Sequence of chain 1.C:
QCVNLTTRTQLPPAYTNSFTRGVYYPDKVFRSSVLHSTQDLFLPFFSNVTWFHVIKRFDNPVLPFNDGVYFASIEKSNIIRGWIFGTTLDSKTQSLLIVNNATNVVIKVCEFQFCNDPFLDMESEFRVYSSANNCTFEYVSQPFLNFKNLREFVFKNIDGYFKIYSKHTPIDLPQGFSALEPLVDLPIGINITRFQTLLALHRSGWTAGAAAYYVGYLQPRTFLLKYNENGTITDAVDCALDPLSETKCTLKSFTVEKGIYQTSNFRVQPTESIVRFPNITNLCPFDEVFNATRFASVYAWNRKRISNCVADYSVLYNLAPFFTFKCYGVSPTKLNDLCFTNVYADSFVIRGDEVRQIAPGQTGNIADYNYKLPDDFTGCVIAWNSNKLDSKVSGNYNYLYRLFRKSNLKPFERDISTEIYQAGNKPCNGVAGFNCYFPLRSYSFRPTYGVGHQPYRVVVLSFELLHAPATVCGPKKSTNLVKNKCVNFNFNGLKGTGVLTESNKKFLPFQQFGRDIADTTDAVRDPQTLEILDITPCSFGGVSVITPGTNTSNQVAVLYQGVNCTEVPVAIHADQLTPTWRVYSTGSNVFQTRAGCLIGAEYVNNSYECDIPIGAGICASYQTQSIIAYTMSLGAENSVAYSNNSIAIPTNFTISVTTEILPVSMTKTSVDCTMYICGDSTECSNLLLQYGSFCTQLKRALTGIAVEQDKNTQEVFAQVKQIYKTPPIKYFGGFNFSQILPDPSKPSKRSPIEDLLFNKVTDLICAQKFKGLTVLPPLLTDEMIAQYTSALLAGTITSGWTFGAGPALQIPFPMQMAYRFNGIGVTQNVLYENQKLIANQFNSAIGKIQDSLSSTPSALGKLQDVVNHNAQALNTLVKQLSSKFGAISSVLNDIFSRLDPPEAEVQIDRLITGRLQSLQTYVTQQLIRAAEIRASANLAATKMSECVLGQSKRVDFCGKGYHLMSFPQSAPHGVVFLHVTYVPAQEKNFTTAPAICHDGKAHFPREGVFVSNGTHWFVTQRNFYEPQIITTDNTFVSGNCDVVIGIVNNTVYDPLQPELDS

The small molecule below binds the protein below.
Small molecule (SMILES): CC(=O)N[C@H]1[C@H](O[C@H]2[C@H](O)[C@@H](NC(C)=O)CO[C@@H]2CO)O[C@H](CO)[C@@H](O)[C@@H]1O

Binding-site contacts:
Ligand atom N2 contacts residue ASN1095 of chain 1.C at 2.9 Å (h-bond).
Ligand atom O7 contacts residue HIS1098 of chain 1.C at 3.5 Å.
Ligand atom C8 contacts residue THR1097 of chain 1.C at 4.2 Å.
Ligand atom O5 contacts residue PHE1100 of chain 1.C at 4.2 Å.
Ligand atom N2 contacts residue THR1097 of chain 1.C at 3.4 Å (h-bond).
Ligand atom C6 contacts residue PHE1100 of chain 1.C at 3.9 Å (hydrophobic).
Ligand atom C2 contacts residue THR1097 of chain 1.C at 3.7 Å.
Ligand atom C6 contacts residue HIS1098 of chain 1.C at 4.1 Å.
Ligand atom O5 contacts residue ASN1095 of chain 1.C at 2.4 Å (h-bond).
Ligand atom C1 contacts residue HIS1098 of chain 1.C at 4.2 Å.
Ligand atom C7 contacts residue THR1097 of chain 1.C at 4.5 Å.
Ligand atom C8 contacts residue ASN1095 of chain 1.C at 3.6 Å.
Ligand atom C4 contacts residue ASN1095 of chain 1.C at 4.2 Å.
Ligand atom C7 contacts residue ASN1095 of chain 1.C at 3.4 Å.
Ligand atom O7 contacts residue ASN1095 of chain 1.C at 3.5 Å (h-bond).
Ligand atom C3 contacts residue ASN1095 of chain 1.C at 3.8 Å.
Ligand atom C2 contacts residue ASN1095 of chain 1.C at 2.5 Å.
Ligand atom C5 contacts residue ASN1095 of chain 1.C at 3.7 Å.
Ligand atom C4 contacts residue HIS1098 of chain 1.C at 4.1 Å.
Ligand atom C1 contacts residue THR1097 of chain 1.C at 3.5 Å.
Ligand atom C7 contacts residue HIS1098 of chain 1.C at 4.1 Å.
Ligand atom O4 contacts residue HIS1098 of chain 1.C at 3.8 Å.
Ligand atom C5 contacts residue HIS1098 of chain 1.C at 3.4 Å.
Ligand atom C3 contacts residue THR1097 of chain 1.C at 3.8 Å.
Ligand atom C3 contacts residue HIS1098 of chain 1.C at 4.2 Å.
Ligand atom C1 contacts residue ASN1095 of chain 1.C at 1.4 Å.
Ligand atom O5 contacts residue HIS1098 of chain 1.C at 4.1 Å.